Binding-site contacts:
Ligand atom O4 contacts residue CA1 of chain 1.W at 3.1 Å.
Ligand atom C4 contacts residue ASP81 of chain 1.C at 4.0 Å.
Ligand atom C2 contacts residue VAL123 of chain 1.C at 4.2 Å (hydrophobic).
Ligand atom O4 contacts residue SER126 of chain 1.C at 2.5 Å.
Ligand atom C4 contacts residue PRO127 of chain 1.C at 4.1 Å (hydrophobic).
Ligand atom O2 contacts residue VAL123 of chain 1.C at 4.0 Å.
Ligand atom O4 contacts residue PRO127 of chain 1.C at 3.7 Å.
Ligand atom C3 contacts residue SER126 of chain 1.C at 4.5 Å.
Ligand atom C4 contacts residue CA1 of chain 1.W at 3.1 Å.
Ligand atom O3 contacts residue VAL123 of chain 1.C at 3.5 Å.
Ligand atom C5 contacts residue PHE98 of chain 1.C at 4.2 Å (hydrophobic).
Ligand atom C4 contacts residue ASP80 of chain 1.C at 3.5 Å.
Ligand atom C5 contacts residue PRO127 of chain 1.C at 4.4 Å (hydrophobic).
Ligand atom O3 contacts residue SER126 of chain 1.C at 3.7 Å.
Ligand atom C3 contacts residue ASP80 of chain 1.C at 3.5 Å.
Ligand atom O2 contacts residue ASP81 of chain 1.C at 4.3 Å.
Ligand atom C5 contacts residue ASP80 of chain 1.C at 4.0 Å.
Ligand atom C6 contacts residue PRO127 of chain 1.C at 3.2 Å (hydrophobic).
Ligand atom O3 contacts residue ASN121 of chain 1.C at 4.5 Å.
Ligand atom O3 contacts residue ASP81 of chain 1.C at 2.3 Å (salt-bridge).
Ligand atom C3 contacts residue CA1 of chain 1.W at 3.2 Å.
Ligand atom O6 contacts residue PRO127 of chain 1.C at 4.0 Å.
Ligand atom O6 contacts residue PHE98 of chain 1.C at 3.3 Å.
Ligand atom C4 contacts residue SER126 of chain 1.C at 3.8 Å.
Ligand atom C2 contacts residue ASP81 of chain 1.C at 4.3 Å.
Ligand atom C3 contacts residue ASP81 of chain 1.C at 3.2 Å.
Ligand atom O4 contacts residue VAL123 of chain 1.C at 4.4 Å.
Ligand atom O3 contacts residue ASP80 of chain 1.C at 3.3 Å (salt-bridge).
Ligand atom O3 contacts residue CA1 of chain 1.W at 2.4 Å.
Ligand atom O4 contacts residue ASP80 of chain 1.C at 4.4 Å.
Ligand atom C6 contacts residue ASP80 of chain 1.C at 4.1 Å.
Ligand atom C3 contacts residue VAL123 of chain 1.C at 4.5 Å (hydrophobic).

A small-molecule ligand and the protein it binds are described below.
Small molecule (SMILES): OC[C@H]1O[C@H](O)[C@H](O)[C@@H](O)[C@H]1O

Sequence of chain 1.C:
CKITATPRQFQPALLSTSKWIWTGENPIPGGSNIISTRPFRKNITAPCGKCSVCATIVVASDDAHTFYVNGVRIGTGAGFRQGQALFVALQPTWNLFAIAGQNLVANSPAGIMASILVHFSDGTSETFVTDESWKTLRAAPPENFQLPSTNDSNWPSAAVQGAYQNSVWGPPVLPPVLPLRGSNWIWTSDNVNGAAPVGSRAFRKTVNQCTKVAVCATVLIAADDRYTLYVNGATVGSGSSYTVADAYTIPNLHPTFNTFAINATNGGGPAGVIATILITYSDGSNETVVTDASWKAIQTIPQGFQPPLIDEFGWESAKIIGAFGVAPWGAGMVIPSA